The protein below binds the small molecule below.
Small molecule (SMILES): COc1ccc(N2Cc3ccc(O)cc3OC2=O)cc1

Binding-site contacts:
Ligand atom C4 contacts residue TYR36 of chain 1.C at 3.8 Å (hydrophobic).
Ligand atom C22 contacts residue ASN97 of chain 1.A at 3.5 Å.
Ligand atom O14 contacts residue ILE64 of chain 1.C at 3.2 Å (h-bond).
Ligand atom C9 contacts residue PRO1 of chain 1.C at 3.4 Å (hydrophobic).
Ligand atom C2 contacts residue PRO1 of chain 1.C at 3.8 Å (hydrophobic).
Ligand atom C9 contacts residue ILE64 of chain 1.C at 3.6 Å (hydrophobic).
Ligand atom O10 contacts residue SER63 of chain 1.C at 3.4 Å.
Ligand atom O10 contacts residue PRO1 of chain 1.C at 3.4 Å (h-bond).
Ligand atom C23 contacts residue VAL106 of chain 1.C at 3.4 Å (hydrophobic).
Ligand atom O7 contacts residue TYR36 of chain 1.C at 3.9 Å.
Ligand atom O25 contacts residue HIS62 of chain 1.C at 3.2 Å.
Ligand atom N8 contacts residue PRO1 of chain 1.C at 3.4 Å (h-bond).
Ligand atom C8 contacts residue TYR36 of chain 1.C at 3.2 Å (hydrophobic).
Ligand atom C2 contacts residue TYR36 of chain 1.C at 3.6 Å (hydrophobic).
Ligand atom C21 contacts residue SER63 of chain 1.C at 3.9 Å.
Ligand atom C12 contacts residue PRO1 of chain 1.C at 3.8 Å (hydrophobic).
Ligand atom C22 contacts residue HIS62 of chain 1.C at 3.9 Å.
Ligand atom C13 contacts residue PRO1 of chain 1.C at 3.4 Å (hydrophobic).
Ligand atom C21 contacts residue HIS62 of chain 1.C at 3.7 Å.
Ligand atom C6 contacts residue PHE113 of chain 1.C at 3.5 Å (hydrophobic).
Ligand atom C11 contacts residue PRO1 of chain 1.C at 3.7 Å (hydrophobic).
Ligand atom O14 contacts residue PRO1 of chain 1.C at 3.6 Å.
Ligand atom C5 contacts residue PHE113 of chain 1.C at 3.5 Å (hydrophobic).
Ligand atom C13 contacts residue TYR36 of chain 1.C at 3.9 Å (hydrophobic).
Ligand atom C22 contacts residue VAL106 of chain 1.C at 3.9 Å (hydrophobic).
Ligand atom O25 contacts residue MET101 of chain 1.C at 3.5 Å.
Ligand atom C13 contacts residue TYR95 of chain 1.A at 3.5 Å (hydrophobic).
Ligand atom C22 contacts residue MET2 of chain 1.C at 3.9 Å (hydrophobic).
Ligand atom O14 contacts residue SER63 of chain 1.C at 3.9 Å.
Ligand atom C24 contacts residue TYR95 of chain 1.A at 3.5 Å (hydrophobic).
Ligand atom C2 contacts residue LYS32 of chain 1.C at 3.9 Å.
Ligand atom C23 contacts residue ASN97 of chain 1.A at 3.5 Å.
Ligand atom C23 contacts residue MET2 of chain 1.C at 3.7 Å (hydrophobic).
Ligand atom O14 contacts residue LYS32 of chain 1.C at 3.0 Å (salt-bridge).
Ligand atom C8 contacts residue PRO33 of chain 1.C at 3.6 Å (hydrophobic).
Ligand atom O25 contacts residue ASN97 of chain 1.A at 2.6 Å (h-bond).
Ligand atom C3 contacts residue TYR36 of chain 1.C at 3.6 Å (hydrophobic).
Ligand atom O25 contacts residue MET2 of chain 1.C at 3.8 Å.
Ligand atom O10 contacts residue ILE64 of chain 1.C at 3.2 Å (h-bond).
Ligand atom C24 contacts residue VAL106 of chain 1.C at 3.5 Å (hydrophobic).

Sequence of chain 1.C:
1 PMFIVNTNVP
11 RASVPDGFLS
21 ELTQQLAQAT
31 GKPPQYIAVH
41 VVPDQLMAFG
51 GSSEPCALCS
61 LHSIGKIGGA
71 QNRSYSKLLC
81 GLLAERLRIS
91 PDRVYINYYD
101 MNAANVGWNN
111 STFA

Sequence of chain 1.A:
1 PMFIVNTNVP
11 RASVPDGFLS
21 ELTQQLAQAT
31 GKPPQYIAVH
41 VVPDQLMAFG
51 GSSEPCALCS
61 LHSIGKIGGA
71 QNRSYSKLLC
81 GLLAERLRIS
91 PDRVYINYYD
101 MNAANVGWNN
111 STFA